This protein binds this small molecule.
Small molecule (SMILES): CC(=O)N[C@@H]1[C@@H](O)[C@H](O)[C@@H](CO)O[C@H]1O

Sequence of chain 1.A:
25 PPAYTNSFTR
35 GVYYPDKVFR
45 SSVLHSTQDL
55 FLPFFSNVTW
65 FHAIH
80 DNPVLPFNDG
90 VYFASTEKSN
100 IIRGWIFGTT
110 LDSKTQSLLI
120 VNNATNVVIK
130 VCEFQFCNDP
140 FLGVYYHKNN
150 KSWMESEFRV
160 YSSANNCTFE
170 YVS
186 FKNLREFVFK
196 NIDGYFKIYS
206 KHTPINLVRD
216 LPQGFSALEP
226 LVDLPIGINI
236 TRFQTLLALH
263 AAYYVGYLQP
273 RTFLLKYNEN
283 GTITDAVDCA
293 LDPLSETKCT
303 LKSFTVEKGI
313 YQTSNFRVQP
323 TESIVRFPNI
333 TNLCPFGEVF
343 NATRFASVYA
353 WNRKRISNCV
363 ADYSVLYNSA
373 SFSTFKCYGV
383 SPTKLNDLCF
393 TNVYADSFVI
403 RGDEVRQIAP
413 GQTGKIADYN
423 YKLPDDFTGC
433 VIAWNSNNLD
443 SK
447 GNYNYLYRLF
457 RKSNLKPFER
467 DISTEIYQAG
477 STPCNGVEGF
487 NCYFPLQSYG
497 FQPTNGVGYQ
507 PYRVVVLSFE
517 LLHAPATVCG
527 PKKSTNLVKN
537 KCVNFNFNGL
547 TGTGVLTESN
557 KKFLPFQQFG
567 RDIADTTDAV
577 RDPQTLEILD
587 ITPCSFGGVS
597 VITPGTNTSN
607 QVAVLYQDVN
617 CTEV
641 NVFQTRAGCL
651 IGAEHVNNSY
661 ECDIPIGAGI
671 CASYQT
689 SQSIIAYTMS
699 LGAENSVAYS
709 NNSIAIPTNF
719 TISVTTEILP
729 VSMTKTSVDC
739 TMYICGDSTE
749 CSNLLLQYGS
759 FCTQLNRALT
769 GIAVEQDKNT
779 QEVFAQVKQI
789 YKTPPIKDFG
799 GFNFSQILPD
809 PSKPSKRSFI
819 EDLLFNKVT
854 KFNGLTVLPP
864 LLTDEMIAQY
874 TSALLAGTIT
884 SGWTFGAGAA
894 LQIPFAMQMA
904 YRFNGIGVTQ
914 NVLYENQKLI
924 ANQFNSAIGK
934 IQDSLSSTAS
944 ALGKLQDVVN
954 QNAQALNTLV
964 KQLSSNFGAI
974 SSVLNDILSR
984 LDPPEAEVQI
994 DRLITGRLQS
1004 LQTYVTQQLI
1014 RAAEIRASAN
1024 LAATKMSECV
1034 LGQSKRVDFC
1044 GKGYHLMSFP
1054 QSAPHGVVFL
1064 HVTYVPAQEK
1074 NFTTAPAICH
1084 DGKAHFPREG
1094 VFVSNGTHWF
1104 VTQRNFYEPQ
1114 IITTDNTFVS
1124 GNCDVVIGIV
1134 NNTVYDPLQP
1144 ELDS

Binding-site contacts:
Ligand atom C2 contacts residue ASN616 of chain 1.A at 2.3 Å.
Ligand atom C1 contacts residue ASN616 of chain 1.A at 1.4 Å.
Ligand atom O5 contacts residue ASN616 of chain 1.A at 2.3 Å (h-bond).
Ligand atom C4 contacts residue ASN616 of chain 1.A at 4.1 Å.
Ligand atom O7 contacts residue ASN616 of chain 1.A at 2.6 Å (h-bond).
Ligand atom N2 contacts residue ASN616 of chain 1.A at 2.8 Å (h-bond).
Ligand atom C7 contacts residue ASN616 of chain 1.A at 2.9 Å.
Ligand atom C5 contacts residue ASN616 of chain 1.A at 3.6 Å.
Ligand atom C3 contacts residue ASN616 of chain 1.A at 3.7 Å.
Ligand atom C8 contacts residue ASN616 of chain 1.A at 4.2 Å.